The protein below binds the small molecule below.
Small molecule (SMILES): CC(=O)N[C@@H]1[C@@H](O)[C@H](O)[C@@H](CO)O[C@H]1O

Binding-site contacts:
Ligand atom C7 contacts residue ASN204 of chain 1.D at 3.2 Å.
Ligand atom N2 contacts residue ASN204 of chain 1.D at 2.9 Å (h-bond).
Ligand atom C1 contacts residue THR206 of chain 1.D at 4.3 Å.
Ligand atom C3 contacts residue ASN204 of chain 1.D at 3.8 Å.
Ligand atom C8 contacts residue ASN204 of chain 1.D at 4.1 Å.
Ligand atom C2 contacts residue ASN204 of chain 1.D at 2.5 Å.
Ligand atom C1 contacts residue ASN204 of chain 1.D at 1.4 Å.
Ligand atom O5 contacts residue THR206 of chain 1.D at 4.4 Å.
Ligand atom O5 contacts residue ASN204 of chain 1.D at 2.4 Å (h-bond).
Ligand atom C4 contacts residue ASN204 of chain 1.D at 4.2 Å.
Ligand atom C5 contacts residue ASN204 of chain 1.D at 3.7 Å.
Ligand atom O7 contacts residue ASN204 of chain 1.D at 3.1 Å (h-bond).
Ligand atom C8 contacts residue LYS202 of chain 1.D at 3.3 Å.

Sequence of chain 1.D:
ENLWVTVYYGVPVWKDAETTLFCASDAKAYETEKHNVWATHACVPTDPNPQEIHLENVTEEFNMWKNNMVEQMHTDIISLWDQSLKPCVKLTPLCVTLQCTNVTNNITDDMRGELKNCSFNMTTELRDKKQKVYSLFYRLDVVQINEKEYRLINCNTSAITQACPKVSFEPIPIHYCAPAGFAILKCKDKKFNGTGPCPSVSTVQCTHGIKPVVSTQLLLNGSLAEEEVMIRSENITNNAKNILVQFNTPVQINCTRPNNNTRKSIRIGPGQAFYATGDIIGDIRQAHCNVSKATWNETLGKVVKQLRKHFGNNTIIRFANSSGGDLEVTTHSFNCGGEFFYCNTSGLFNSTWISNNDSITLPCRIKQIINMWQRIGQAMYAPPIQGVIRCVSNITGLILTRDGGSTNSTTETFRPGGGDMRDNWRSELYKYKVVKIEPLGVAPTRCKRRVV